A protein and the small-molecule ligand that binds it are described below.
Small molecule (SMILES): C[C@H](O)CP(=O)(O)O

Sequence of chain 1.A:
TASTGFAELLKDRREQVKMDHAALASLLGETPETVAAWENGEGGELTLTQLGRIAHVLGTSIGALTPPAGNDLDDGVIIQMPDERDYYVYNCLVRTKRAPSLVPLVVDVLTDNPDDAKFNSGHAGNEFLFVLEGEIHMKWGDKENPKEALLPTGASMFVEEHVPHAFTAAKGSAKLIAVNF

Binding-site contacts:
Ligand atom P1 contacts residue LYS23 of chain 1.A at 3.9 Å.
Ligand atom O15 contacts residue CO1 of chain 1.E at 2.1 Å.
Ligand atom O14 contacts residue TYR103 of chain 1.B at 4.2 Å.
Ligand atom C3 contacts residue TYR103 of chain 1.B at 4.2 Å (hydrophobic).
Ligand atom P1 contacts residue CO1 of chain 1.E at 3.2 Å.
Ligand atom C2 contacts residue GLU142 of chain 1.B at 4.1 Å.
Ligand atom C2 contacts residue TYR105 of chain 1.B at 4.1 Å (hydrophobic).
Ligand atom O15 contacts residue GLU142 of chain 1.B at 3.9 Å.
Ligand atom O13 contacts residue TYR105 of chain 1.B at 2.7 Å (h-bond).
Ligand atom P1 contacts residue ARG97 of chain 1.B at 4.2 Å.
Ligand atom C1 contacts residue GLU142 of chain 1.B at 3.7 Å.
Ligand atom O14 contacts residue CO1 of chain 1.E at 3.3 Å.
Ligand atom O15 contacts residue ASN135 of chain 1.B at 4.3 Å.
Ligand atom O14 contacts residue ASN135 of chain 1.B at 2.4 Å (h-bond).
Ligand atom O14 contacts residue HIS180 of chain 1.B at 3.7 Å.
Ligand atom P1 contacts residue HIS138 of chain 1.B at 4.4 Å.
Ligand atom O6 contacts residue HIS180 of chain 1.B at 3.0 Å (h-bond).
Ligand atom C3 contacts residue PHE182 of chain 1.B at 4.0 Å (hydrophobic).
Ligand atom C3 contacts residue GLU142 of chain 1.B at 3.8 Å.
Ligand atom O6 contacts residue PHE182 of chain 1.B at 4.1 Å.
Ligand atom P1 contacts residue ASN135 of chain 1.B at 3.9 Å.
Ligand atom C1 contacts residue LEU144 of chain 1.B at 4.0 Å (hydrophobic).
Ligand atom P1 contacts residue TYR105 of chain 1.B at 3.8 Å.
Ligand atom O6 contacts residue GLU142 of chain 1.B at 2.8 Å (salt-bridge).
Ligand atom O13 contacts residue ARG97 of chain 1.B at 3.9 Å.
Ligand atom O15 contacts residue LYS23 of chain 1.A at 3.8 Å.
Ligand atom C2 contacts residue CO1 of chain 1.E at 3.7 Å.
Ligand atom O14 contacts residue HIS138 of chain 1.B at 4.3 Å.
Ligand atom C1 contacts residue CO1 of chain 1.E at 4.1 Å.
Ligand atom C2 contacts residue TYR103 of chain 1.B at 3.9 Å (hydrophobic).
Ligand atom O15 contacts residue HIS138 of chain 1.B at 2.9 Å (h-bond).
Ligand atom O6 contacts residue CO1 of chain 1.E at 2.1 Å.
Ligand atom O15 contacts residue HIS180 of chain 1.B at 3.7 Å.
Ligand atom C3 contacts residue CO1 of chain 1.E at 3.3 Å.
Ligand atom C1 contacts residue PHE182 of chain 1.B at 3.7 Å (hydrophobic).
Ligand atom P1 contacts residue HIS180 of chain 1.B at 4.4 Å.
Ligand atom C3 contacts residue HIS180 of chain 1.B at 4.0 Å.
Ligand atom O14 contacts residue ARG97 of chain 1.B at 3.4 Å (salt-bridge).
Ligand atom O6 contacts residue HIS138 of chain 1.B at 4.1 Å.
Ligand atom O13 contacts residue LYS23 of chain 1.A at 2.9 Å (salt-bridge).

Sequence of chain 1.B:
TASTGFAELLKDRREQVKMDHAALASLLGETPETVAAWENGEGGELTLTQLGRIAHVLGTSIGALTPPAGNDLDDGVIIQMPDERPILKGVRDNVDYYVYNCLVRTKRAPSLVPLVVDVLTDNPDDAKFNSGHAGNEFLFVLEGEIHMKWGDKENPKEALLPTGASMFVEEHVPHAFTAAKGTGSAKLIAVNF